Sequence of chain 1.B:
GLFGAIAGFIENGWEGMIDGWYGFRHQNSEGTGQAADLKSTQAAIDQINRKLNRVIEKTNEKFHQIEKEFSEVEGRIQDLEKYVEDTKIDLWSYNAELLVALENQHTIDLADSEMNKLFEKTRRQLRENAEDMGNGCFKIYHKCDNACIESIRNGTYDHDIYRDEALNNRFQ

Sequence of chain 1.A:
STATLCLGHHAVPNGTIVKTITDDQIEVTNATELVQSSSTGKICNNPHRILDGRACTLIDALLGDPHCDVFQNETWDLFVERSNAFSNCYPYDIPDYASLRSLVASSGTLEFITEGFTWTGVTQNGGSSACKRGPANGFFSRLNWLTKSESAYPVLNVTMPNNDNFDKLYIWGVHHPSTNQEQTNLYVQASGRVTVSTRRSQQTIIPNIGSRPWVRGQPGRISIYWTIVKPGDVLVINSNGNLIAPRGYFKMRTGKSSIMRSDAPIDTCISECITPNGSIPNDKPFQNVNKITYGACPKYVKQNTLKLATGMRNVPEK

The small molecule below binds the protein below.
Small molecule (SMILES): CC(=O)N[C@@H]1[C@@H](O)[C@H](O)[C@@H](CO)O[C@H]1O

Binding-site contacts:
Ligand atom C1 contacts residue THR318 of chain 1.A at 3.4 Å.
Ligand atom C4 contacts residue ASN38 of chain 1.A at 4.3 Å.
Ligand atom C5 contacts residue ASN38 of chain 1.A at 3.7 Å.
Ligand atom O6 contacts residue ASN49 of chain 1.B at 4.5 Å.
Ligand atom C1 contacts residue ASN38 of chain 1.A at 1.5 Å.
Ligand atom O5 contacts residue THR318 of chain 1.A at 3.4 Å (h-bond).
Ligand atom O7 contacts residue ASN38 of chain 1.A at 4.4 Å.
Ligand atom O5 contacts residue ASN38 of chain 1.A at 2.4 Å (h-bond).
Ligand atom N2 contacts residue ASN38 of chain 1.A at 2.7 Å (h-bond).
Ligand atom C2 contacts residue ASN38 of chain 1.A at 2.5 Å.
Ligand atom O6 contacts residue LEU52 of chain 1.B at 3.4 Å.
Ligand atom C1 contacts residue ALA39 of chain 1.A at 4.3 Å (hydrophobic).
Ligand atom C3 contacts residue ASN38 of chain 1.A at 3.8 Å.
Ligand atom C6 contacts residue LEU52 of chain 1.B at 3.9 Å (hydrophobic).
Ligand atom O6 contacts residue THR318 of chain 1.A at 3.7 Å.
Ligand atom C7 contacts residue ASN38 of chain 1.A at 3.8 Å.